Binding-site contacts:
Ligand atom N1 contacts residue VAL204 of chain 1.Q at 4.4 Å.
Ligand atom C5 contacts residue PRO416 of chain 1.Q at 4.2 Å (hydrophobic).
Ligand atom OP1 contacts residue DC1 of chain 1.OC at 2.5 Å (h-bond).
Ligand atom N7 contacts residue PRO205 of chain 1.Q at 3.7 Å.
Ligand atom C8 contacts residue PRO205 of chain 1.Q at 4.3 Å (hydrophobic).
Ligand atom C2 contacts residue PRO416 of chain 1.Q at 3.1 Å (hydrophobic).
Ligand atom C2 contacts residue GLY424 of chain 1.Q at 4.2 Å.
Ligand atom C8 contacts residue HIS415 of chain 1.Q at 3.6 Å.
Ligand atom N3 contacts residue PRO416 of chain 1.Q at 3.5 Å.
Ligand atom C5 contacts residue PRO205 of chain 1.Q at 3.6 Å (hydrophobic).
Ligand atom C6 contacts residue PRO205 of chain 1.Q at 3.7 Å (hydrophobic).
Ligand atom N6 contacts residue PRO205 of chain 1.Q at 3.9 Å.
Ligand atom OP2 contacts residue DC1 of chain 1.OC at 2.5 Å (h-bond).
Ligand atom C6 contacts residue PRO416 of chain 1.Q at 3.7 Å (hydrophobic).
Ligand atom O5' contacts residue DC1 of chain 1.OC at 2.5 Å (h-bond).
Ligand atom N1 contacts residue GLY424 of chain 1.Q at 4.1 Å.
Ligand atom N1 contacts residue PRO416 of chain 1.Q at 3.1 Å (h-bond).
Ligand atom C5 contacts residue HIS415 of chain 1.Q at 4.4 Å.
Ligand atom C4' contacts residue DC1 of chain 1.OC at 4.5 Å.
Ligand atom N6 contacts residue SER417 of chain 1.Q at 4.3 Å.
Ligand atom C4 contacts residue PRO416 of chain 1.Q at 4.1 Å (hydrophobic).
Ligand atom C5' contacts residue DC1 of chain 1.OC at 3.1 Å.
Ligand atom P contacts residue DC1 of chain 1.OC at 1.6 Å.
Ligand atom OP1 contacts residue LYS426 of chain 1.F at 4.5 Å.
Ligand atom C2' contacts residue HIS415 of chain 1.Q at 4.3 Å.
Ligand atom N1 contacts residue PRO205 of chain 1.Q at 4.4 Å.
Ligand atom C1' contacts residue PRO416 of chain 1.Q at 4.3 Å (hydrophobic).
Ligand atom N6 contacts residue ASN394 of chain 1.Q at 4.0 Å.
Ligand atom N9 contacts residue HIS415 of chain 1.Q at 4.2 Å.
Ligand atom C4 contacts residue PRO205 of chain 1.Q at 4.2 Å (hydrophobic).
Ligand atom N9 contacts residue PRO416 of chain 1.Q at 4.4 Å.
Ligand atom N7 contacts residue HIS415 of chain 1.Q at 3.6 Å.
Ligand atom N6 contacts residue PRO416 of chain 1.Q at 4.3 Å.

Sequence of chain 1.Q:
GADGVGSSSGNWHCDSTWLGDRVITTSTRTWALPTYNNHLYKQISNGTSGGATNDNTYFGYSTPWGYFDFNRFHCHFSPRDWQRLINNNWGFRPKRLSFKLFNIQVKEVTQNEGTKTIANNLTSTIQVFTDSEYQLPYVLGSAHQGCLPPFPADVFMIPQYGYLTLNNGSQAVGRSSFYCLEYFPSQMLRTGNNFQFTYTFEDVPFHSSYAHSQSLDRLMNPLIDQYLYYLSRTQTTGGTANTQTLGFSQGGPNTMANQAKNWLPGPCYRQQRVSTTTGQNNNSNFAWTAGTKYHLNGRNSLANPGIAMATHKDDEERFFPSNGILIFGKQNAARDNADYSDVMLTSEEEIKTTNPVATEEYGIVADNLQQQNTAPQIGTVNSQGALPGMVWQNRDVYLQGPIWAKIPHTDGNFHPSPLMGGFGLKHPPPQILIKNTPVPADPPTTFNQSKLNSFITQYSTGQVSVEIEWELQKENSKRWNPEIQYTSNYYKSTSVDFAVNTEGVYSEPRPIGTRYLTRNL

A small-molecule ligand and the protein it binds are described below.
Small molecule (SMILES): Nc1ncnc2c1ncn2[C@H]1C[C@H](O)[C@@H](COP(=O)(O)O)O1

Sequence of chain 1.F:
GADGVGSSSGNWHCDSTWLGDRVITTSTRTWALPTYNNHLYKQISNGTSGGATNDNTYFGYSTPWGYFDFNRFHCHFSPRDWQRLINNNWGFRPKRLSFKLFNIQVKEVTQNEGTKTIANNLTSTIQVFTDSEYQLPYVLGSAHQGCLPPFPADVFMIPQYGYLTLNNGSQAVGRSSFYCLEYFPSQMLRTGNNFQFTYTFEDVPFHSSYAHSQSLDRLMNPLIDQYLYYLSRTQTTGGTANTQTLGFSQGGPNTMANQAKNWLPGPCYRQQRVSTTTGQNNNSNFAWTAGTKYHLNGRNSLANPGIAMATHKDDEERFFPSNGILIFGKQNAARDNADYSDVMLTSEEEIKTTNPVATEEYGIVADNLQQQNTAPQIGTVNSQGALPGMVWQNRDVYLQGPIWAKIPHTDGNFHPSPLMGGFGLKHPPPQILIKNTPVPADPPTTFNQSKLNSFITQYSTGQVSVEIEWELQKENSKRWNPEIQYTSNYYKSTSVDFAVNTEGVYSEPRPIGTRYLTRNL